The protein below binds the small molecule below.
Small molecule (SMILES): O=c1c(O)c(-c2ccccc2)oc2cc(O)ccc12

Sequence of chain 1.B:
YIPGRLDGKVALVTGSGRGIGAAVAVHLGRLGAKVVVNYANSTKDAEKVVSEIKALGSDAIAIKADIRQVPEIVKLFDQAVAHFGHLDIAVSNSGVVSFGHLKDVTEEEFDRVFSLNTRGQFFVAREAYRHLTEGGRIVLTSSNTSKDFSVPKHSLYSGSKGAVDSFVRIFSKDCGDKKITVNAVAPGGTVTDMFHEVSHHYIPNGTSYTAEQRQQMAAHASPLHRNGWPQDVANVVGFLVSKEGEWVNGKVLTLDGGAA

Binding-site contacts:
Ligand atom CAM contacts residue NAP1 of chain 1.H at 3.3 Å.
Ligand atom CAF contacts residue ALA228 of chain 1.B at 3.4 Å (hydrophobic).
Ligand atom CAK contacts residue ASN154 of chain 1.B at 3.6 Å.
Ligand atom OAA contacts residue VAL208 of chain 1.B at 3.1 Å.
Ligand atom CAK contacts residue GLY199 of chain 1.B at 3.7 Å.
Ligand atom CAK contacts residue TYR212 of chain 1.B at 3.6 Å (hydrophobic).
Ligand atom OAC contacts residue PHE205 of chain 1.B at 3.2 Å (h-bond).
Ligand atom CAD contacts residue ALA228 of chain 1.B at 3.4 Å (hydrophobic).
Ligand atom OAC contacts residue SER209 of chain 1.B at 3.2 Å.
Ligand atom OAC contacts residue TYR212 of chain 1.B at 3.7 Å.
Ligand atom CAJ contacts residue TYR212 of chain 1.B at 3.3 Å (hydrophobic).
Ligand atom CAJ contacts residue NAP1 of chain 1.H at 3.4 Å.
Ligand atom CAP contacts residue TYR212 of chain 1.B at 3.4 Å (hydrophobic).
Ligand atom CAN contacts residue TYR212 of chain 1.B at 3.5 Å (hydrophobic).
Ligand atom OAB contacts residue NAP1 of chain 1.H at 3.3 Å.
Ligand atom CAG contacts residue TYR212 of chain 1.B at 3.6 Å (hydrophobic).
Ligand atom CAO contacts residue PHE205 of chain 1.B at 3.6 Å (hydrophobic).
Ligand atom CAM contacts residue ASN154 of chain 1.B at 3.5 Å.
Ligand atom CAH contacts residue PHE205 of chain 1.B at 3.6 Å (hydrophobic).
Ligand atom CAI contacts residue NAP1 of chain 1.H at 2.8 Å.
Ligand atom CAR contacts residue GLY199 of chain 1.B at 3.6 Å.
Ligand atom CAQ contacts residue NAP1 of chain 1.H at 3.7 Å.
Ligand atom OAL contacts residue GLY199 of chain 1.B at 3.5 Å.
Ligand atom CAO contacts residue TYR212 of chain 1.B at 3.3 Å (hydrophobic).
Ligand atom OAB contacts residue ASN154 of chain 1.B at 2.6 Å (h-bond).
Ligand atom CAQ contacts residue TYR212 of chain 1.B at 3.3 Å (hydrophobic).
Ligand atom OAB contacts residue THR155 of chain 1.B at 3.4 Å.
Ligand atom CAM contacts residue TYR212 of chain 1.B at 3.5 Å (hydrophobic).
Ligand atom CAG contacts residue EDO1 of chain 1.J at 3.2 Å.
Ligand atom CAI contacts residue TYR212 of chain 1.B at 3.4 Å (hydrophobic).
Ligand atom CAS contacts residue TYR212 of chain 1.B at 3.3 Å (hydrophobic).
Ligand atom OAA contacts residue PHE205 of chain 1.B at 3.3 Å.
Ligand atom OAL contacts residue TYR212 of chain 1.B at 3.6 Å.
Ligand atom CAS contacts residue NAP1 of chain 1.H at 3.4 Å.
Ligand atom OAB contacts residue PRO197 of chain 1.B at 3.5 Å (h-bond).
Ligand atom CAM contacts residue SER153 of chain 1.B at 3.7 Å.
Ligand atom OAA contacts residue MET204 of chain 1.B at 3.5 Å (h-bond).
Ligand atom OAB contacts residue SER153 of chain 1.B at 2.5 Å (h-bond).
Ligand atom CAE contacts residue EDO1 of chain 1.J at 3.6 Å.
Ligand atom CAR contacts residue TYR212 of chain 1.B at 3.3 Å (hydrophobic).